Sequence of chain 1.A:
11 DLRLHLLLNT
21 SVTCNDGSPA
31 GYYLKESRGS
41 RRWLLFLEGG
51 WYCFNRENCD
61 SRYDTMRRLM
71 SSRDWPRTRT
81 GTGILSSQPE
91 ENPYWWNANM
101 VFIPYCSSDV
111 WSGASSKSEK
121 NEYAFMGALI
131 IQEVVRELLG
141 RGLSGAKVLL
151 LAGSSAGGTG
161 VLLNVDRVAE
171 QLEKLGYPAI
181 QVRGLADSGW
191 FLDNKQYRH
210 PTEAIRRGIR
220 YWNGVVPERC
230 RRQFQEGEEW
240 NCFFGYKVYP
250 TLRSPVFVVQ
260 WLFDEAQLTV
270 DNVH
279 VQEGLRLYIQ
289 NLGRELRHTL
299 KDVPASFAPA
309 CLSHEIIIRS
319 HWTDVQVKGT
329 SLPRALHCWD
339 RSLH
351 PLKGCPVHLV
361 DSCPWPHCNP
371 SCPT

A protein and the small-molecule ligand that binds it are described below.
Small molecule (SMILES): CC(=O)N[C@@H]1[C@@H](O)[C@H](O)[C@@H](CO)O[C@H]1O

Binding-site contacts:
Ligand atom C6 contacts residue VAL22 of chain 1.A at 4.2 Å (hydrophobic).
Ligand atom O5 contacts residue ASN19 of chain 1.A at 2.3 Å (h-bond).
Ligand atom O7 contacts residue ASN19 of chain 1.A at 3.8 Å.
Ligand atom O6 contacts residue LEU129 of chain 1.A at 4.3 Å.
Ligand atom O6 contacts residue VAL22 of chain 1.A at 4.2 Å.
Ligand atom C1 contacts residue SER21 of chain 1.A at 4.5 Å.
Ligand atom O5 contacts residue VAL22 of chain 1.A at 3.6 Å.
Ligand atom C5 contacts residue ASN19 of chain 1.A at 3.6 Å.
Ligand atom C3 contacts residue ASN19 of chain 1.A at 3.8 Å.
Ligand atom C4 contacts residue ASN19 of chain 1.A at 4.2 Å.
Ligand atom C7 contacts residue ASN19 of chain 1.A at 3.6 Å.
Ligand atom O7 contacts residue ARG136 of chain 1.A at 3.7 Å.
Ligand atom C2 contacts residue ASN19 of chain 1.A at 2.4 Å.
Ligand atom C5 contacts residue VAL22 of chain 1.A at 4.5 Å (hydrophobic).
Ligand atom C1 contacts residue ASN19 of chain 1.A at 1.4 Å.
Ligand atom N2 contacts residue ASN19 of chain 1.A at 2.9 Å (h-bond).
Ligand atom C1 contacts residue VAL22 of chain 1.A at 4.3 Å (hydrophobic).